A protein and the small-molecule ligand that binds it are described below.
Small molecule (SMILES): Clc1ccccc1C(c1ccccc1)(c1ccccc1)n1ccnc1

Sequence of chain 1.A:
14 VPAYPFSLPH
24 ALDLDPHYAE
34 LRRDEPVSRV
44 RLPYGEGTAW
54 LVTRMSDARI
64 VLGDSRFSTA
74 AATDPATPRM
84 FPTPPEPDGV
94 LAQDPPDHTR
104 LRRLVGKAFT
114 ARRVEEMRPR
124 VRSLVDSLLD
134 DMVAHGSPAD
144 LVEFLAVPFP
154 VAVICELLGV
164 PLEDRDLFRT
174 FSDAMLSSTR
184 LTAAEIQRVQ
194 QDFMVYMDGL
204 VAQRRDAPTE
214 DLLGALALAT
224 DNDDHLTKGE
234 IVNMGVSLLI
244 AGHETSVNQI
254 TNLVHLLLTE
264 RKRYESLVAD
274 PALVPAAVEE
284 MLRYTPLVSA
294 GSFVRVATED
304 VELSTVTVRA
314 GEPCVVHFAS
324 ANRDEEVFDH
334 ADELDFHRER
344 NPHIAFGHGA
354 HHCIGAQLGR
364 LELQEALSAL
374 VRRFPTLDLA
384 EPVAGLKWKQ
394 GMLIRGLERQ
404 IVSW

Binding-site contacts:
Ligand atom NAO contacts residue ALA244 of chain 1.A at 4.3 Å.
Ligand atom CAQ contacts residue THR248 of chain 1.A at 3.4 Å.
Ligand atom CAB contacts residue ILE397 of chain 1.A at 3.6 Å (hydrophobic).
Ligand atom CLAY contacts residue THR248 of chain 1.A at 4.3 Å.
Ligand atom CAT contacts residue HEM1 of chain 1.C at 3.8 Å.
Ligand atom CAT contacts residue PHE296 of chain 1.A at 4.4 Å (hydrophobic).
Ligand atom CLAY contacts residue ILE397 of chain 1.A at 3.6 Å.
Ligand atom CAP contacts residue ALA244 of chain 1.A at 3.3 Å (hydrophobic).
Ligand atom CAS contacts residue PHE296 of chain 1.A at 4.4 Å (hydrophobic).
Ligand atom CAK contacts residue ALA244 of chain 1.A at 3.9 Å (hydrophobic).
Ligand atom CAQ contacts residue HEM1 of chain 1.C at 2.9 Å.
Ligand atom NAO contacts residue THR248 of chain 1.A at 4.3 Å.
Ligand atom CAS contacts residue HEM1 of chain 1.C at 4.0 Å.
Ligand atom CAA contacts residue ILE397 of chain 1.A at 3.7 Å (hydrophobic).
Ligand atom CAM contacts residue HEM1 of chain 1.C at 3.0 Å.
Ligand atom NAN contacts residue CYS356 of chain 1.A at 4.2 Å.
Ligand atom CAI contacts residue LEU94 of chain 1.A at 4.3 Å (hydrophobic).
Ligand atom CAP contacts residue THR248 of chain 1.A at 3.1 Å.
Ligand atom CAV contacts residue HEM1 of chain 1.C at 4.3 Å.
Ligand atom CAV contacts residue VAL291 of chain 1.A at 3.9 Å (hydrophobic).
Ligand atom CAQ contacts residue ALA244 of chain 1.A at 3.4 Å (hydrophobic).
Ligand atom CAK contacts residue HEM1 of chain 1.C at 4.1 Å.
Ligand atom CLAY contacts residue VAL291 of chain 1.A at 4.0 Å.
Ligand atom CAI contacts residue ALA244 of chain 1.A at 4.2 Å (hydrophobic).
Ligand atom CAI contacts residue HEM1 of chain 1.C at 3.9 Å.
Ligand atom NAN contacts residue HEM1 of chain 1.C at 2.0 Å.
Ligand atom NAO contacts residue HEM1 of chain 1.C at 4.1 Å.
Ligand atom CAJ contacts residue LEU94 of chain 1.A at 4.4 Å (hydrophobic).
Ligand atom CAT contacts residue SER295 of chain 1.A at 4.3 Å.
Ligand atom CAP contacts residue HEM1 of chain 1.C at 4.1 Å.
Ligand atom CAE contacts residue ALA244 of chain 1.A at 4.1 Å (hydrophobic).
Ligand atom CAH contacts residue LEU94 of chain 1.A at 4.2 Å (hydrophobic).
Ligand atom CAG contacts residue LEU94 of chain 1.A at 4.2 Å (hydrophobic).
Ligand atom CAU contacts residue LEU94 of chain 1.A at 3.5 Å (hydrophobic).
Ligand atom CAF contacts residue ALA244 of chain 1.A at 4.5 Å (hydrophobic).
Ligand atom CAX contacts residue VAL291 of chain 1.A at 4.5 Å (hydrophobic).
Ligand atom CAS contacts residue LEU94 of chain 1.A at 3.5 Å (hydrophobic).
Ligand atom CAB contacts residue LEU396 of chain 1.A at 4.2 Å (hydrophobic).